Sequence of chain 1.O:
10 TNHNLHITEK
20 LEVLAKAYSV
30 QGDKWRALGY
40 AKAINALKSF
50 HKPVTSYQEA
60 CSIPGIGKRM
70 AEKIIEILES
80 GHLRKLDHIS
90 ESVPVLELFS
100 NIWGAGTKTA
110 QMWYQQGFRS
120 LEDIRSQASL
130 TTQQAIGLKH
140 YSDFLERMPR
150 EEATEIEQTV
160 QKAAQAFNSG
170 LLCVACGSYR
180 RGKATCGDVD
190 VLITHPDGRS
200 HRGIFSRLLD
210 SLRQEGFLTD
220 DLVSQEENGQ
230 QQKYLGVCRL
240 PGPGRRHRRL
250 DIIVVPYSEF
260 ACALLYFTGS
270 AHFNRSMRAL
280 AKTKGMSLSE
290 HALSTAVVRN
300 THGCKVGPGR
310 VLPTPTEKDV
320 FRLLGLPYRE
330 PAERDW

A protein and the small-molecule ligand that binds it are described below.
Small molecule (SMILES): Cc1cn([C@H]2C[C@H](O[P](=O)(O)OC[C@H]3O[C@@H](n4cnc5c(=O)nc(N)[nH]c54)C[C@@H]3O[P](=O)(O)OC[C@H]3O[C@@H](n4ccc(N)nc4=O)C[C@@H]3O[P](=O)(O)OC[C@H]3O[C@@H](n4cnc5c(=O)nc(N)[nH]c54)C[C@@H]3O[P](=O)(O)OC[C@H]3O[C@@H](n4cnc5c(=O)nc(N)[nH]c54)C[C@@H]3O)[C@@H](CO[P](=O)(O)O[C@H]3C[C@H](n4cnc5c(=O)nc(N)[nH]c54)O[C@@H]3CO)O2)c(=O)[nH]c1=O

Binding-site contacts:
Ligand atom OP1 contacts residue LYS107 of chain 1.O at 3.4 Å (salt-bridge).
Ligand atom OP1 contacts residue ALA104 of chain 1.O at 3.2 Å (h-bond).
Ligand atom O5' contacts residue GLY105 of chain 1.O at 3.0 Å (h-bond).
Ligand atom C4' contacts residue LYS232 of chain 1.O at 3.7 Å.
Ligand atom OP2 contacts residue LYS107 of chain 1.O at 3.4 Å (salt-bridge).
Ligand atom C5' contacts residue LEU234 of chain 1.O at 3.8 Å (hydrophobic).
Ligand atom OP1 contacts residue GLY103 of chain 1.O at 2.8 Å (h-bond).
Ligand atom O4' contacts residue LYS232 of chain 1.O at 3.6 Å.
Ligand atom O3' contacts residue LYS232 of chain 1.O at 3.0 Å (salt-bridge).
Ligand atom N3 contacts residue TYR265 of chain 1.O at 3.8 Å.
Ligand atom OP1 contacts residue NA1 of chain 1.CA at 2.5 Å (h-bond).
Ligand atom OP2 contacts residue THR106 of chain 1.O at 3.6 Å.
Ligand atom C5' contacts residue GLY103 of chain 1.O at 3.8 Å.
Ligand atom OP2 contacts residue GLY105 of chain 1.O at 3.7 Å.
Ligand atom O3' contacts residue LYS107 of chain 1.O at 3.6 Å.
Ligand atom OP1 contacts residue THR108 of chain 1.O at 2.5 Å (h-bond).
Ligand atom OP1 contacts residue TRP102 of chain 1.O at 3.2 Å (h-bond).
Ligand atom OP2 contacts residue LYS107 of chain 1.O at 3.2 Å.
Ligand atom C4' contacts residue LEU234 of chain 1.O at 3.8 Å (hydrophobic).
Ligand atom OP1 contacts residue LYS107 of chain 1.O at 3.0 Å (salt-bridge).
Ligand atom O3' contacts residue PHE266 of chain 1.O at 3.6 Å.
Ligand atom OP1 contacts residue ARG248 of chain 1.O at 2.9 Å (salt-bridge).
Ligand atom C3' contacts residue ASP250 of chain 1.O at 3.7 Å.
Ligand atom O3' contacts residue GLY103 of chain 1.O at 3.5 Å.
Ligand atom C5' contacts residue TRP102 of chain 1.O at 3.7 Å (hydrophobic).
Ligand atom C4' contacts residue GLY103 of chain 1.O at 3.8 Å.
Ligand atom N2 contacts residue TYR265 of chain 1.O at 3.6 Å (h-bond).
Ligand atom P contacts residue GLY105 of chain 1.O at 3.5 Å.
Ligand atom P contacts residue THR108 of chain 1.O at 3.8 Å.
Ligand atom P contacts residue LYS107 of chain 1.O at 3.6 Å.
Ligand atom C2 contacts residue TYR265 of chain 1.O at 3.8 Å (hydrophobic).
Ligand atom O3' contacts residue ALA104 of chain 1.O at 3.9 Å.
Ligand atom C3' contacts residue TRP102 of chain 1.O at 3.8 Å (hydrophobic).
Ligand atom P contacts residue NA1 of chain 1.CA at 3.7 Å.
Ligand atom OP1 contacts residue GLY105 of chain 1.O at 2.9 Å (h-bond).
Ligand atom OP1 contacts residue ILE101 of chain 1.O at 3.6 Å.
Ligand atom C3' contacts residue LYS107 of chain 1.O at 3.6 Å.
Ligand atom P contacts residue LYS107 of chain 1.O at 3.5 Å.
Ligand atom O3' contacts residue TRP102 of chain 1.O at 3.4 Å (h-bond).
Ligand atom C4' contacts residue TRP102 of chain 1.O at 3.3 Å (hydrophobic).